Sequence of chain 1.A:
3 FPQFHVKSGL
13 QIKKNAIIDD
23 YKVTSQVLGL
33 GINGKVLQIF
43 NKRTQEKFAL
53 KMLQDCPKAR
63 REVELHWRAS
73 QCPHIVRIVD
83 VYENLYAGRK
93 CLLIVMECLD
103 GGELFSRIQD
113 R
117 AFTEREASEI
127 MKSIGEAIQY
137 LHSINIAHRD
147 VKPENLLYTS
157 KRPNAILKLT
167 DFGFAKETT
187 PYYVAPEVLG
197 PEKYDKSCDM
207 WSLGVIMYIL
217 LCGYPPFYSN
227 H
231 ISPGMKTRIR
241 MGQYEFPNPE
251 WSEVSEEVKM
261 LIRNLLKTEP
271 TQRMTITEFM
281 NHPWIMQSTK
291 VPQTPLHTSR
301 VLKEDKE

A protein and the small-molecule ligand that binds it are described below.
Small molecule (SMILES): Nc1nccc(Nc2cc(-c3cc4ccccc4o3)c3[nH]ncc3c2)n1

Binding-site contacts:
Ligand atom C7 contacts residue LEU30 of chain 1.A at 3.6 Å (hydrophobic).
Ligand atom N25 contacts residue VAL38 of chain 1.A at 3.7 Å.
Ligand atom C19 contacts residue LYS53 of chain 1.A at 3.8 Å.
Ligand atom N21 contacts residue LEU30 of chain 1.A at 3.9 Å.
Ligand atom N20 contacts residue ASP167 of chain 1.A at 3.4 Å (salt-bridge).
Ligand atom C7 contacts residue LEU153 of chain 1.A at 3.7 Å (hydrophobic).
Ligand atom C5 contacts residue GLY33 of chain 1.A at 3.9 Å.
Ligand atom C15 contacts residue LEU153 of chain 1.A at 3.8 Å (hydrophobic).
Ligand atom N23 contacts residue CYS100 of chain 1.A at 3.7 Å.
Ligand atom C13 contacts residue THR166 of chain 1.A at 3.9 Å.
Ligand atom C2 contacts residue ASP102 of chain 1.A at 3.9 Å.
Ligand atom C18 contacts residue LEU153 of chain 1.A at 3.5 Å (hydrophobic).
Ligand atom C18 contacts residue LEU101 of chain 1.A at 3.8 Å (hydrophobic).
Ligand atom C5 contacts residue VAL38 of chain 1.A at 3.6 Å (hydrophobic).
Ligand atom C13 contacts residue VAL38 of chain 1.A at 3.6 Å (hydrophobic).
Ligand atom C19 contacts residue ASP167 of chain 1.A at 3.5 Å.
Ligand atom C4 contacts residue ASP102 of chain 1.A at 3.6 Å.
Ligand atom N22 contacts residue ASP167 of chain 1.A at 3.3 Å.
Ligand atom O26 contacts residue LEU101 of chain 1.A at 3.0 Å (h-bond).
Ligand atom N24 contacts residue THR166 of chain 1.A at 2.9 Å (h-bond).
Ligand atom C4 contacts residue LEU101 of chain 1.A at 3.5 Å (hydrophobic).
Ligand atom N23 contacts residue GLU99 of chain 1.A at 3.6 Å (salt-bridge).
Ligand atom C6 contacts residue ASP167 of chain 1.A at 3.4 Å.
Ligand atom N20 contacts residue HIS68 of chain 1.A at 3.6 Å.
Ligand atom C9 contacts residue LEU153 of chain 1.A at 3.7 Å (hydrophobic).
Ligand atom N23 contacts residue LEU101 of chain 1.A at 2.9 Å (h-bond).
Ligand atom N22 contacts residue LYS53 of chain 1.A at 2.8 Å (salt-bridge).
Ligand atom C11 contacts residue LEU30 of chain 1.A at 3.7 Å (hydrophobic).
Ligand atom C19 contacts residue THR166 of chain 1.A at 3.1 Å.
Ligand atom C10 contacts residue GLU99 of chain 1.A at 3.7 Å.
Ligand atom C12 contacts residue LEU101 of chain 1.A at 3.5 Å (hydrophobic).
Ligand atom C6 contacts residue LYS53 of chain 1.A at 3.3 Å.
Ligand atom C17 contacts residue LEU30 of chain 1.A at 3.9 Å (hydrophobic).
Ligand atom N20 contacts residue MET98 of chain 1.A at 3.4 Å (h-bond).
Ligand atom C10 contacts residue ALA51 of chain 1.A at 3.8 Å (hydrophobic).
Ligand atom O26 contacts residue LEU30 of chain 1.A at 3.6 Å.
Ligand atom C16 contacts residue LEU153 of chain 1.A at 3.5 Å (hydrophobic).
Ligand atom C8 contacts residue VAL38 of chain 1.A at 3.9 Å (hydrophobic).
Ligand atom N20 contacts residue THR166 of chain 1.A at 2.9 Å (h-bond).
Ligand atom N21 contacts residue LEU101 of chain 1.A at 2.6 Å (h-bond).